A small-molecule ligand and the protein it binds are described below.
Small molecule (SMILES): CC(=O)N[C@H]1[C@H](O[C@H]2[C@H](O)[C@@H](NC(C)=O)CO[C@@H]2CO)O[C@H](CO)[C@@H](O)[C@@H]1O

Binding-site contacts:
Ligand atom N2 contacts residue ASN12 of chain 25.A at 4.0 Å.
Ligand atom O7 contacts residue ASN12 of chain 25.A at 4.2 Å.
Ligand atom O5 contacts residue ASN12 of chain 25.A at 2.5 Å (h-bond).
Ligand atom C5 contacts residue ASN12 of chain 25.A at 3.9 Å.
Ligand atom C1 contacts residue ASN12 of chain 25.A at 2.1 Å.
Ligand atom C7 contacts residue ASN12 of chain 25.A at 4.3 Å.
Ligand atom C2 contacts residue ASN12 of chain 25.A at 3.5 Å.

Sequence of chain 25.A:
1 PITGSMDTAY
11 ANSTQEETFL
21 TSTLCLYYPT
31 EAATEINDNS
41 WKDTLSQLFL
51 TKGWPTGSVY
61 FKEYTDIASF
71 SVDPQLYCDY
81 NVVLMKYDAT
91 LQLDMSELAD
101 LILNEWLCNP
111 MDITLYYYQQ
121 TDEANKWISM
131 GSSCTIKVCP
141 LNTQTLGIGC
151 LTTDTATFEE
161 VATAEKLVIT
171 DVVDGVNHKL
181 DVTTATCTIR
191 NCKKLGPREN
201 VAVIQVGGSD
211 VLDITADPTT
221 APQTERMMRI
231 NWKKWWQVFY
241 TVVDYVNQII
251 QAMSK